A protein and the small-molecule ligand that binds it are described below.
Small molecule (SMILES): CC(=O)N[C@@H]1[C@@H](O)[C@H](O)[C@@H](CO)O[C@H]1O

Binding-site contacts:
Ligand atom C4 contacts residue ASN594 of chain 2.A at 4.2 Å.
Ligand atom C5 contacts residue ASN594 of chain 2.A at 3.6 Å.
Ligand atom C2 contacts residue ASN594 of chain 2.A at 2.4 Å.
Ligand atom N2 contacts residue ASN594 of chain 2.A at 3.0 Å (h-bond).
Ligand atom C1 contacts residue ASN594 of chain 2.A at 1.4 Å.
Ligand atom C7 contacts residue THR596 of chain 2.A at 3.7 Å.
Ligand atom O5 contacts residue ASN594 of chain 2.A at 2.3 Å (h-bond).
Ligand atom O7 contacts residue ASN594 of chain 2.A at 4.1 Å.
Ligand atom C8 contacts residue THR596 of chain 2.A at 3.8 Å.
Ligand atom O7 contacts residue THR596 of chain 2.A at 3.5 Å.
Ligand atom C7 contacts residue ASN594 of chain 2.A at 3.8 Å.
Ligand atom N2 contacts residue THR596 of chain 2.A at 4.5 Å.
Ligand atom C3 contacts residue ASN594 of chain 2.A at 3.8 Å.

Sequence of chain 2.A:
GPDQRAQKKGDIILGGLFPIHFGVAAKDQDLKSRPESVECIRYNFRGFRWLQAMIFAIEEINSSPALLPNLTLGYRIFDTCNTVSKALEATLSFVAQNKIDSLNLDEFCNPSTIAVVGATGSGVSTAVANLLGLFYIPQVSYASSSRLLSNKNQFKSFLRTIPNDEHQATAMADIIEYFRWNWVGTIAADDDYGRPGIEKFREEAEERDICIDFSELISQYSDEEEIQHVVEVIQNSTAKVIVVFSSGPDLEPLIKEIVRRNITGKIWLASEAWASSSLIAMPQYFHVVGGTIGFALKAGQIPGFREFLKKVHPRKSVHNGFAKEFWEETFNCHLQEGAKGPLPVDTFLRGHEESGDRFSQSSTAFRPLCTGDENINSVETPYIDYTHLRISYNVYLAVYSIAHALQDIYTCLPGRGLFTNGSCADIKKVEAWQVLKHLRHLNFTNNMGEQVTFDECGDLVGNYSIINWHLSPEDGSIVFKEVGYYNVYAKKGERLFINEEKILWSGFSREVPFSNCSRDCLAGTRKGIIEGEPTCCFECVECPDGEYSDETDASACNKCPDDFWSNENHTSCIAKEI